Sequence of chain 2.A:
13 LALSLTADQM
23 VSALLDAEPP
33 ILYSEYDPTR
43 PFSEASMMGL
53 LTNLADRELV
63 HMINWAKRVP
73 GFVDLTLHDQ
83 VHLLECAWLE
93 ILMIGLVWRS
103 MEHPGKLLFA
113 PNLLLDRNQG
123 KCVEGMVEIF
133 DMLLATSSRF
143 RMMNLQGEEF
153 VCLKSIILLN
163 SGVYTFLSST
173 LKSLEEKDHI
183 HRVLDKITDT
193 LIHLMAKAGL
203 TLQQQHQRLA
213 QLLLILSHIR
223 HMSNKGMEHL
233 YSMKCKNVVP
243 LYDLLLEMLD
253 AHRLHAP

This small molecule binds to this protein.
Small molecule (SMILES): CC/C(=C(\c1ccc(O)cc1)c1ccc(OCCN(C)C)cc1)c1ccccc1

Binding-site contacts:
Ligand atom C21 contacts residue ALA57 of chain 2.A at 3.3 Å (hydrophobic).
Ligand atom C14 contacts residue ILE131 of chain 2.A at 4.0 Å (hydrophobic).
Ligand atom C20 contacts residue LEU232 of chain 2.A at 4.0 Å (hydrophobic).
Ligand atom C19 contacts residue THR54 of chain 2.A at 3.7 Å.
Ligand atom C13 contacts residue GLU126 of chain 2.A at 3.9 Å.
Ligand atom C12 contacts residue MET128 of chain 2.A at 3.6 Å (hydrophobic).
Ligand atom C15 contacts residue LEU232 of chain 2.A at 3.8 Å (hydrophobic).
Ligand atom O4 contacts residue LEU94 of chain 2.A at 3.9 Å.
Ligand atom C22 contacts residue ALA57 of chain 2.A at 3.5 Å (hydrophobic).
Ligand atom C15 contacts residue GLY228 of chain 2.A at 3.6 Å.
Ligand atom C21 contacts residue TRP90 of chain 2.A at 3.8 Å (hydrophobic).
Ligand atom C19 contacts residue LEU232 of chain 2.A at 3.8 Å (hydrophobic).
Ligand atom C2 contacts residue ALA57 of chain 2.A at 3.9 Å (hydrophobic).
Ligand atom C3 contacts residue GLU60 of chain 2.A at 3.1 Å.
Ligand atom O4 contacts residue ARG101 of chain 2.A at 3.0 Å (salt-bridge).
Ligand atom C9 contacts residue MET128 of chain 2.A at 4.0 Å (hydrophobic).
Ligand atom C18 contacts residue LEU53 of chain 2.A at 3.9 Å (hydrophobic).
Ligand atom C12 contacts residue MET50 of chain 2.A at 4.0 Å (hydrophobic).
Ligand atom C20 contacts residue ALA57 of chain 2.A at 4.0 Å (hydrophobic).
Ligand atom C9 contacts residue PHE111 of chain 2.A at 3.8 Å (hydrophobic).
Ligand atom C22 contacts residue LEU91 of chain 2.A at 4.0 Å (hydrophobic).
Ligand atom N24 contacts residue ASP58 of chain 2.A at 3.8 Å.
Ligand atom C13 contacts residue MET128 of chain 2.A at 3.5 Å (hydrophobic).
Ligand atom C4 contacts residue ARG101 of chain 2.A at 4.0 Å.
Ligand atom C23 contacts residue TRP90 of chain 2.A at 3.7 Å (hydrophobic).
Ligand atom C10 contacts residue MET128 of chain 2.A at 3.5 Å (hydrophobic).
Ligand atom C5 contacts residue LEU94 of chain 2.A at 3.7 Å (hydrophobic).
Ligand atom O4 contacts residue GLU60 of chain 2.A at 2.4 Å (salt-bridge).
Ligand atom C10 contacts residue LEU135 of chain 2.A at 3.7 Å (hydrophobic).
Ligand atom C19 contacts residue MET50 of chain 2.A at 3.8 Å (hydrophobic).
Ligand atom C14 contacts residue GLY127 of chain 2.A at 3.9 Å.
Ligand atom C4 contacts residue LEU94 of chain 2.A at 4.0 Å (hydrophobic).
Ligand atom O20 contacts residue THR54 of chain 2.A at 4.0 Å.
Ligand atom C9 contacts residue LEU53 of chain 2.A at 3.9 Å (hydrophobic).
Ligand atom C25 contacts residue ASP58 of chain 2.A at 3.2 Å.
Ligand atom C13 contacts residue GLY127 of chain 2.A at 3.8 Å.
Ligand atom C13 contacts residue MET50 of chain 2.A at 3.8 Å (hydrophobic).
Ligand atom C14 contacts residue GLY228 of chain 2.A at 4.0 Å.
Ligand atom C4 contacts residue GLU60 of chain 2.A at 3.1 Å.
Ligand atom C2 contacts residue LEU53 of chain 2.A at 3.6 Å (hydrophobic).